Sequence of chain 3.A:
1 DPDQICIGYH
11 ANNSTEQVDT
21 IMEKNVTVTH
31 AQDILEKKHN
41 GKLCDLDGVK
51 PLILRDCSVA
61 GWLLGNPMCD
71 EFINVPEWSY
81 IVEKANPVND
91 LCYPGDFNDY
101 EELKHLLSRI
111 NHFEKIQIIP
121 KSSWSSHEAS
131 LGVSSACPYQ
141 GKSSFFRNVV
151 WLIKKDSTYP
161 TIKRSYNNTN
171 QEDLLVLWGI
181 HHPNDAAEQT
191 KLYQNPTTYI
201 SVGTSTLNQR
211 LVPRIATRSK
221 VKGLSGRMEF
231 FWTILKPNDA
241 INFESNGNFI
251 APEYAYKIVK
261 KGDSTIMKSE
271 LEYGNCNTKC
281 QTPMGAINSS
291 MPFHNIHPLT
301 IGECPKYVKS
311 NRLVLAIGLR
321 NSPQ

Binding-site contacts:
Ligand atom C3 contacts residue ASN25 of chain 3.A at 3.8 Å.
Ligand atom C7 contacts residue ASN25 of chain 3.A at 3.2 Å.
Ligand atom N2 contacts residue ASN25 of chain 3.A at 2.9 Å (h-bond).
Ligand atom C8 contacts residue LYS24 of chain 3.A at 4.5 Å.
Ligand atom C2 contacts residue ASN25 of chain 3.A at 2.5 Å.
Ligand atom C8 contacts residue ASN25 of chain 3.A at 4.4 Å.
Ligand atom C5 contacts residue ASN25 of chain 3.A at 3.8 Å.
Ligand atom C1 contacts residue ASN25 of chain 3.A at 1.5 Å.
Ligand atom C4 contacts residue ASN25 of chain 3.A at 4.3 Å.
Ligand atom O5 contacts residue ASN25 of chain 3.A at 2.5 Å (h-bond).
Ligand atom O7 contacts residue ASN25 of chain 3.A at 3.2 Å (h-bond).
Ligand atom O6 contacts residue ASN25 of chain 3.A at 4.4 Å.

This protein binds this small molecule.
Small molecule (SMILES): CC(=O)N[C@@H]1[C@@H](O)[C@H](O)[C@@H](CO)O[C@H]1O